Sequence of chain 15.C:
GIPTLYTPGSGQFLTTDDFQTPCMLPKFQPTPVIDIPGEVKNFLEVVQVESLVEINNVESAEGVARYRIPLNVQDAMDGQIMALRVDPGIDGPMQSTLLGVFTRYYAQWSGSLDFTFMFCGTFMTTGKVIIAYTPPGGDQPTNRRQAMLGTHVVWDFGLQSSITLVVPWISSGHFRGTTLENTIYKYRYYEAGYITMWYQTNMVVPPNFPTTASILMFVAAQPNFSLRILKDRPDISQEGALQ

The small molecule below binds the protein below.
Small molecule (SMILES): N[C@@H](CS)C(=O)O

Sequence of chain 15.A:
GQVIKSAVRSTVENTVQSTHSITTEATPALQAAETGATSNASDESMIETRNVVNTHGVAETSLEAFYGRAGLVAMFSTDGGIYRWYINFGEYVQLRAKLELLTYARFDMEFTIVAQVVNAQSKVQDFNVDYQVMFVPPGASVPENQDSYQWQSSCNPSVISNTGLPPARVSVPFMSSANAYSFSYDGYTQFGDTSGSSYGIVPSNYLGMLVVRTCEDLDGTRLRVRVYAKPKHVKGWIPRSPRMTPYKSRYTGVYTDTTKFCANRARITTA

Binding-site contacts:
Ligand atom N contacts residue PRO249 of chain 15.A at 3.5 Å.
Ligand atom CB contacts residue THR248 of chain 15.A at 4.5 Å.
Ligand atom SG contacts residue ILE236 of chain 15.C at 4.3 Å.
Ligand atom C contacts residue ASP235 of chain 15.C at 4.3 Å.
Ligand atom O contacts residue ARG233 of chain 15.C at 4.1 Å.
Ligand atom CA contacts residue GLY1 of chain 15.P at 2.4 Å.
Ligand atom SG contacts residue GLY1 of chain 15.P at 4.4 Å.
Ligand atom CB contacts residue ASP235 of chain 15.C at 2.8 Å.
Ligand atom SG contacts residue THR248 of chain 15.A at 3.2 Å (h-bond).
Ligand atom SG contacts residue ASP235 of chain 15.C at 3.7 Å.
Ligand atom CB contacts residue GLY1 of chain 15.P at 3.7 Å.
Ligand atom C contacts residue MET247 of chain 15.A at 3.7 Å (hydrophobic).
Ligand atom CA contacts residue ASP235 of chain 15.C at 4.0 Å.
Ligand atom CA contacts residue MET247 of chain 15.A at 4.2 Å (hydrophobic).
Ligand atom N contacts residue GLY1 of chain 15.P at 2.9 Å (h-bond).
Ligand atom C contacts residue GLY1 of chain 15.P at 1.3 Å.
Ligand atom SG contacts residue MET247 of chain 15.A at 3.4 Å.
Ligand atom N contacts residue MET247 of chain 15.A at 3.8 Å.
Ligand atom CB contacts residue PRO249 of chain 15.A at 4.3 Å (hydrophobic).
Ligand atom N contacts residue THR248 of chain 15.A at 4.1 Å.
Ligand atom O contacts residue MET247 of chain 15.A at 3.8 Å.
Ligand atom SG contacts residue PRO249 of chain 15.A at 3.6 Å.
Ligand atom O contacts residue ASP235 of chain 15.C at 3.4 Å.
Ligand atom O contacts residue GLY1 of chain 15.P at 2.2 Å (h-bond).